Sequence of chain 3.B:
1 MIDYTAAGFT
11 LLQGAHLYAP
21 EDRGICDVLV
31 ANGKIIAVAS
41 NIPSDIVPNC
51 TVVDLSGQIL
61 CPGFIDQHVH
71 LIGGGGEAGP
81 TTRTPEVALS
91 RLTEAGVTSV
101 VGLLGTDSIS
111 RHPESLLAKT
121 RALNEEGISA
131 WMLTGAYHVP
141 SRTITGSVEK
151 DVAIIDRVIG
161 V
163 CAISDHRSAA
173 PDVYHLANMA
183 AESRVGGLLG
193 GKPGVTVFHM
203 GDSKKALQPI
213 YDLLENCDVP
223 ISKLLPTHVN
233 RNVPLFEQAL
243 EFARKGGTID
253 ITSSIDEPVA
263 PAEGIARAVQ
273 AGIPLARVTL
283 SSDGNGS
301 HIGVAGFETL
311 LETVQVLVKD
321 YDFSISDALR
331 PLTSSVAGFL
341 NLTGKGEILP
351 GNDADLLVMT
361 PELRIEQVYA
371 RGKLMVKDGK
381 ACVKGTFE

This small molecule binds to this protein.
Small molecule (SMILES): NC(=O)C[C@H](N)C(=O)O

Binding-site contacts:
Ligand atom C contacts residue ASP285 of chain 3.B at 3.8 Å.
Ligand atom N contacts residue TYR137 of chain 3.B at 3.2 Å (h-bond).
Ligand atom CA contacts residue HIS201 of chain 3.B at 4.3 Å.
Ligand atom O contacts residue HIS201 of chain 3.B at 3.8 Å.
Ligand atom ND2 contacts residue ARG169 of chain 3.B at 3.7 Å.
Ligand atom O contacts residue SO41 of chain 3.G at 4.1 Å.
Ligand atom CA contacts residue SER289 of chain 3.B at 4.3 Å.
Ligand atom C contacts residue HIS201 of chain 3.B at 4.2 Å.
Ligand atom CG contacts residue ARG233 of chain 3.B at 3.8 Å.
Ligand atom OXT contacts residue ASP285 of chain 3.B at 3.8 Å.
Ligand atom CA contacts residue ARG169 of chain 3.B at 3.6 Å.
Ligand atom OD1 contacts residue ARG233 of chain 3.B at 3.4 Å (salt-bridge).
Ligand atom O contacts residue ZN1 of chain 3.I at 3.2 Å.
Ligand atom O contacts residue ASP285 of chain 3.B at 3.0 Å (salt-bridge).
Ligand atom O contacts residue ZN1 of chain 3.H at 4.0 Å.
Ligand atom C contacts residue ZN1 of chain 3.I at 4.2 Å.
Ligand atom N contacts residue ARG169 of chain 3.B at 2.8 Å (salt-bridge).
Ligand atom N contacts residue ZN1 of chain 3.I at 4.3 Å.
Ligand atom CB contacts residue ARG233 of chain 3.B at 3.4 Å.
Ligand atom O contacts residue HIS230 of chain 3.B at 3.8 Å.
Ligand atom O contacts residue TYR137 of chain 3.B at 4.2 Å.
Ligand atom CB contacts residue ARG169 of chain 3.B at 3.2 Å.
Ligand atom N contacts residue HIS201 of chain 3.B at 3.5 Å.
Ligand atom CG contacts residue ARG169 of chain 3.B at 3.2 Å.
Ligand atom OD1 contacts residue ARG169 of chain 3.B at 3.1 Å (salt-bridge).